A small-molecule ligand and the protein it binds are described below.
Small molecule (SMILES): Nc1nccc(Nc2cc(-c3cc4ccccc4o3)c3[nH]ncc3c2)n1

Sequence of chain 1.B:
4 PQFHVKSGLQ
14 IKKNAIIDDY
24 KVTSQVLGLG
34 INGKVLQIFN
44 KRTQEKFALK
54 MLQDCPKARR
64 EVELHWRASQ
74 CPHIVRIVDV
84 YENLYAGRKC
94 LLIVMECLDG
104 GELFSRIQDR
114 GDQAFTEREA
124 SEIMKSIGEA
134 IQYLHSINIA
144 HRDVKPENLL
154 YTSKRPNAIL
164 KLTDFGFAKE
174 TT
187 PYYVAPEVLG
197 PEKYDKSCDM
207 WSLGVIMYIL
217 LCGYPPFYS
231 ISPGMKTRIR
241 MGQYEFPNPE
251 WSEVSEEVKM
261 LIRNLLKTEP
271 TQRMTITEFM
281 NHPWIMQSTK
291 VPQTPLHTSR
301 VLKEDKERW

Binding-site contacts:
Ligand atom C15 contacts residue LEU153 of chain 1.B at 3.9 Å (hydrophobic).
Ligand atom N20 contacts residue MET98 of chain 1.B at 3.6 Å (h-bond).
Ligand atom C10 contacts residue ALA51 of chain 1.B at 3.6 Å (hydrophobic).
Ligand atom N25 contacts residue VAL38 of chain 1.B at 3.9 Å.
Ligand atom C19 contacts residue ASP167 of chain 1.B at 3.4 Å.
Ligand atom C1 contacts residue GLY104 of chain 1.B at 3.9 Å.
Ligand atom C13 contacts residue VAL38 of chain 1.B at 3.6 Å (hydrophobic).
Ligand atom N20 contacts residue ASP167 of chain 1.B at 3.3 Å (salt-bridge).
Ligand atom N23 contacts residue CYS100 of chain 1.B at 3.8 Å.
Ligand atom N23 contacts residue GLU99 of chain 1.B at 3.1 Å (salt-bridge).
Ligand atom C14 contacts residue LEU153 of chain 1.B at 4.0 Å (hydrophobic).
Ligand atom C7 contacts residue LEU30 of chain 1.B at 3.6 Å (hydrophobic).
Ligand atom N22 contacts residue ASP167 of chain 1.B at 3.4 Å.
Ligand atom N24 contacts residue ASP167 of chain 1.B at 3.9 Å.
Ligand atom N22 contacts residue LYS53 of chain 1.B at 3.0 Å (salt-bridge).
Ligand atom C2 contacts residue GLY104 of chain 1.B at 3.6 Å.
Ligand atom C12 contacts residue LEU30 of chain 1.B at 3.6 Å (hydrophobic).
Ligand atom N23 contacts residue ALA51 of chain 1.B at 3.6 Å.
Ligand atom C6 contacts residue ASP167 of chain 1.B at 3.3 Å.
Ligand atom N24 contacts residue THR166 of chain 1.B at 2.9 Å (h-bond).
Ligand atom N23 contacts residue LEU101 of chain 1.B at 3.2 Å (h-bond).
Ligand atom C6 contacts residue LYS53 of chain 1.B at 3.6 Å.
Ligand atom C11 contacts residue LEU101 of chain 1.B at 3.4 Å (hydrophobic).
Ligand atom C8 contacts residue THR166 of chain 1.B at 3.8 Å.
Ligand atom N21 contacts residue LEU101 of chain 1.B at 3.3 Å (h-bond).
Ligand atom C13 contacts residue THR166 of chain 1.B at 3.9 Å.
Ligand atom C19 contacts residue THR166 of chain 1.B at 3.4 Å.
Ligand atom C17 contacts residue LEU101 of chain 1.B at 3.9 Å (hydrophobic).
Ligand atom O26 contacts residue LEU153 of chain 1.B at 3.8 Å.
Ligand atom C9 contacts residue LEU153 of chain 1.B at 3.6 Å (hydrophobic).
Ligand atom C16 contacts residue LEU153 of chain 1.B at 3.5 Å (hydrophobic).
Ligand atom C3 contacts residue LEU101 of chain 1.B at 3.6 Å (hydrophobic).
Ligand atom N20 contacts residue THR166 of chain 1.B at 3.2 Å (h-bond).
Ligand atom O26 contacts residue LEU30 of chain 1.B at 3.4 Å (h-bond).
Ligand atom C10 contacts residue GLU99 of chain 1.B at 3.5 Å.
Ligand atom C17 contacts residue LEU30 of chain 1.B at 3.8 Å (hydrophobic).
Ligand atom N21 contacts residue LEU30 of chain 1.B at 3.9 Å.
Ligand atom C5 contacts residue VAL38 of chain 1.B at 3.8 Å (hydrophobic).
Ligand atom C18 contacts residue LEU153 of chain 1.B at 3.6 Å (hydrophobic).
Ligand atom C7 contacts residue LEU101 of chain 1.B at 3.0 Å (hydrophobic).